Binding-site contacts:
Ligand atom CD1 contacts residue GLN643 of chain 1.B at 4.4 Å.
Ligand atom N contacts residue PRO642 of chain 1.B at 4.2 Å.
Ligand atom CB contacts residue GLN643 of chain 1.B at 4.0 Å.
Ligand atom CE2 contacts residue PRO642 of chain 1.B at 4.0 Å (hydrophobic).
Ligand atom CG contacts residue GLN643 of chain 1.B at 3.8 Å.
Ligand atom CE2 contacts residue GLN643 of chain 1.B at 4.3 Å.
Ligand atom C contacts residue GLN643 of chain 1.B at 4.2 Å.
Ligand atom N contacts residue GLN643 of chain 1.B at 2.8 Å.
Ligand atom CA contacts residue GLN643 of chain 1.B at 3.1 Å.
Ligand atom CD2 contacts residue PRO642 of chain 1.B at 4.0 Å (hydrophobic).
Ligand atom CD2 contacts residue GLN643 of chain 1.B at 3.8 Å.

Sequence of chain 1.B:
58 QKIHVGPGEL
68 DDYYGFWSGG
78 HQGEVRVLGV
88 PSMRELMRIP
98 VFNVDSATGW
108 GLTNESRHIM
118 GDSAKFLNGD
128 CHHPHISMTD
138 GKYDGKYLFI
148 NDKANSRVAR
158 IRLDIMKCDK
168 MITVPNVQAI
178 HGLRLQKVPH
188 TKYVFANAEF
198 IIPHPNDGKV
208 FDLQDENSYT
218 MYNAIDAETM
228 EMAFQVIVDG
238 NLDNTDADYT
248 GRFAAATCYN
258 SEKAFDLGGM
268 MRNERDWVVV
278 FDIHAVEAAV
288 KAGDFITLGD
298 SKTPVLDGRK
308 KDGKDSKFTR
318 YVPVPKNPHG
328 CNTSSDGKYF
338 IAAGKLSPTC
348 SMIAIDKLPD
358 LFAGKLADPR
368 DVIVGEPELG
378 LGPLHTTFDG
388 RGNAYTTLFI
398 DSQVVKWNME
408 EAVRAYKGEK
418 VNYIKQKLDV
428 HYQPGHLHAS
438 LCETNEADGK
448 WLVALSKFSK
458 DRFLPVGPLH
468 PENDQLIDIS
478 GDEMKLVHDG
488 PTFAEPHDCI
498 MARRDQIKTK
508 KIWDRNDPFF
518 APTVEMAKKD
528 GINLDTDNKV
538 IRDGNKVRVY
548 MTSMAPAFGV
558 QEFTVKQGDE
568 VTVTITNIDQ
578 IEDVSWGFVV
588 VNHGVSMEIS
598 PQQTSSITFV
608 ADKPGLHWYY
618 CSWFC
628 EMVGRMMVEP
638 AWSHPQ

The protein below binds the small molecule below.
Small molecule (SMILES): N[C@@H](Cc1ccccc1)C(=O)O